The protein below binds the small molecule below.
Small molecule (SMILES): Cc1n[nH]c(=O)nc1Nc1ccc(C(C)C)cc1

Sequence of chain 1.A:
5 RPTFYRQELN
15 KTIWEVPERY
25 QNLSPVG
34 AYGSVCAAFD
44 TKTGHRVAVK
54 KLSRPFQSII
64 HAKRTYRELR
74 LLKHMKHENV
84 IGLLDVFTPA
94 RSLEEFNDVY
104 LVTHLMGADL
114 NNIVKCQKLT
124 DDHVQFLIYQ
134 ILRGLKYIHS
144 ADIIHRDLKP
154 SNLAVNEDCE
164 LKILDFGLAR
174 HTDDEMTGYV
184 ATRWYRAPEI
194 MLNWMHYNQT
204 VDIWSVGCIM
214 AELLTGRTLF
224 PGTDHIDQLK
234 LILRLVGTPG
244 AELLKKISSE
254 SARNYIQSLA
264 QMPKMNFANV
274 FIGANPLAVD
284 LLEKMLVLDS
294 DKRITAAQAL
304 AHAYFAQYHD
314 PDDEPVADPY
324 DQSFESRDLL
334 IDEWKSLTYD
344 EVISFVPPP

Binding-site contacts:
Ligand atom N contacts residue MET198 of chain 1.A at 3.5 Å (h-bond).
Ligand atom N2 contacts residue MET198 of chain 1.A at 3.5 Å.
Ligand atom C3 contacts residue MET198 of chain 1.A at 3.9 Å (hydrophobic).
Ligand atom C3 contacts residue SER251 of chain 1.A at 4.0 Å.
Ligand atom N1 contacts residue MET198 of chain 1.A at 3.9 Å.
Ligand atom C3 contacts residue LYS249 of chain 1.A at 3.0 Å.
Ligand atom O contacts residue SER251 of chain 1.A at 2.9 Å (h-bond).
Ligand atom C3 contacts residue ILE250 of chain 1.A at 3.9 Å (hydrophobic).
Ligand atom N1 contacts residue LYS249 of chain 1.A at 3.0 Å (salt-bridge).
Ligand atom N3 contacts residue MET198 of chain 1.A at 3.7 Å.
Ligand atom C12 contacts residue TRP197 of chain 1.A at 4.0 Å (hydrophobic).
Ligand atom C10 contacts residue TRP197 of chain 1.A at 3.7 Å (hydrophobic).
Ligand atom C4 contacts residue GLU192 of chain 1.A at 4.2 Å.
Ligand atom C1 contacts residue MET198 of chain 1.A at 3.3 Å (hydrophobic).
Ligand atom N contacts residue ILE250 of chain 1.A at 3.9 Å.
Ligand atom C contacts residue SER293 of chain 1.A at 3.6 Å.
Ligand atom C11 contacts residue PRO242 of chain 1.A at 3.8 Å (hydrophobic).
Ligand atom C2 contacts residue LYS249 of chain 1.A at 4.2 Å.
Ligand atom N contacts residue LYS249 of chain 1.A at 3.7 Å.
Ligand atom C12 contacts residue LEU232 of chain 1.A at 4.1 Å (hydrophobic).
Ligand atom C9 contacts residue GLU192 of chain 1.A at 4.2 Å.
Ligand atom C5 contacts residue LEU246 of chain 1.A at 4.0 Å (hydrophobic).
Ligand atom C contacts residue ASP294 of chain 1.A at 4.1 Å.
Ligand atom C2 contacts residue MET198 of chain 1.A at 3.2 Å (hydrophobic).
Ligand atom C contacts residue ASP292 of chain 1.A at 3.6 Å.
Ligand atom C9 contacts residue ILE250 of chain 1.A at 3.9 Å (hydrophobic).
Ligand atom O contacts residue ILE250 of chain 1.A at 3.8 Å.
Ligand atom C4 contacts residue ILE250 of chain 1.A at 4.0 Å (hydrophobic).
Ligand atom C12 contacts residue PRO191 of chain 1.A at 3.7 Å (hydrophobic).
Ligand atom C5 contacts residue LEU291 of chain 1.A at 4.2 Å (hydrophobic).
Ligand atom C8 contacts residue ILE250 of chain 1.A at 4.0 Å (hydrophobic).
Ligand atom C1 contacts residue LYS249 of chain 1.A at 4.2 Å.
Ligand atom C contacts residue MET198 of chain 1.A at 3.7 Å (hydrophobic).
Ligand atom N3 contacts residue LEU246 of chain 1.A at 3.9 Å.
Ligand atom O contacts residue LYS249 of chain 1.A at 3.2 Å (salt-bridge).
Ligand atom C11 contacts residue ILE259 of chain 1.A at 3.6 Å (hydrophobic).
Ligand atom C7 contacts residue ILE250 of chain 1.A at 4.2 Å (hydrophobic).
Ligand atom C12 contacts residue GLU192 of chain 1.A at 4.0 Å.
Ligand atom C8 contacts residue TRP197 of chain 1.A at 4.1 Å (hydrophobic).
Ligand atom N2 contacts residue LYS249 of chain 1.A at 3.7 Å.